Sequence of chain 1.F:
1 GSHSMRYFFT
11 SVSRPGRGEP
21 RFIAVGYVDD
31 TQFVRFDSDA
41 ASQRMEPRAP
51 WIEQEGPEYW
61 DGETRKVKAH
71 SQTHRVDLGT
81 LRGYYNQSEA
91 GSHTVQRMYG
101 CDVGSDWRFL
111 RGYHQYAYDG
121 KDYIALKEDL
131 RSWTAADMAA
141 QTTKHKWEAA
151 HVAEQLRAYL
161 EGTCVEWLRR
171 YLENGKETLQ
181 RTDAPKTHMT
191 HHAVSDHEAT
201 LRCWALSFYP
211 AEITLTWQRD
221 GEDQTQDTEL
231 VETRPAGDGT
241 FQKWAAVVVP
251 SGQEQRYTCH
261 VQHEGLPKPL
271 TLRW

Sequence of chain 1.I:
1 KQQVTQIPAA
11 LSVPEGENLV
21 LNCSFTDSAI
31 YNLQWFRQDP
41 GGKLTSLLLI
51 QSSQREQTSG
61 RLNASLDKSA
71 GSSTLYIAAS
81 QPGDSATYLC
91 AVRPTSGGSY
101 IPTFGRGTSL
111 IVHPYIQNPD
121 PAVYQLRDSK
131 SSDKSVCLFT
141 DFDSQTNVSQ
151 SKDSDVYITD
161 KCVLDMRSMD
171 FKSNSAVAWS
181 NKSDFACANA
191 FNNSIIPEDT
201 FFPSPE

The small molecule below binds the protein below.
Small molecule (SMILES): CC[C@H](C)[C@H](NC(=O)[C@H](CC1=c2ccccc2=NC1)NC(=O)[C@H](CCSC)NC(=O)[C@H](CC(C)C)NC(=O)[C@H](CC(C)C)NC(=O)[C@@H](N)CO)C(=O)N[C@H](C(=O)N[C@@H](CCC(N)=O)C(=O)N[C@@H](CS)C(=O)O)[C@@H](C)O

Sequence of chain 1.J:
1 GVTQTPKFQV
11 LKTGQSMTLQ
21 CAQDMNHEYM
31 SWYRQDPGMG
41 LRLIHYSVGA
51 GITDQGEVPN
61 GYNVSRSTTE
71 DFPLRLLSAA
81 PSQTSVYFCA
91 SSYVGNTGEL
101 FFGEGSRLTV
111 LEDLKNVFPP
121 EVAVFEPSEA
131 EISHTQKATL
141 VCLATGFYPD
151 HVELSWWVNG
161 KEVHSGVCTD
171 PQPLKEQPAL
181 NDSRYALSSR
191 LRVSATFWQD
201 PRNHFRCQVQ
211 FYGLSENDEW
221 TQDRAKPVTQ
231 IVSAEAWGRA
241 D

Binding-site contacts:
Ligand atom NE1 contacts residue PRO94 of chain 1.I at 3.0 Å (h-bond).
Ligand atom OG contacts residue LYS66 of chain 1.F at 3.0 Å (salt-bridge).
Ligand atom O contacts residue GLY95 of chain 1.J at 3.2 Å.
Ligand atom CG contacts residue GLU63 of chain 1.F at 3.3 Å.
Ligand atom N contacts residue TYR99 of chain 1.F at 3.0 Å (h-bond).
Ligand atom CZ2 contacts residue PRO94 of chain 1.I at 3.2 Å (hydrophobic).
Ligand atom CE2 contacts residue PRO94 of chain 1.I at 3.4 Å (hydrophobic).
Ligand atom N contacts residue VAL94 of chain 1.J at 3.1 Å (h-bond).
Ligand atom OXT contacts residue THR143 of chain 1.F at 2.9 Å (h-bond).
Ligand atom O contacts residue TYR100 of chain 1.I at 2.4 Å (h-bond).
Ligand atom O contacts residue TRP147 of chain 1.F at 3.0 Å (h-bond).
Ligand atom CB contacts residue TYR31 of chain 1.I at 3.4 Å (hydrophobic).
Ligand atom NE2 contacts residue GLU28 of chain 1.J at 2.9 Å (salt-bridge).
Ligand atom CA contacts residue TYR7 of chain 1.F at 3.4 Å (hydrophobic).
Ligand atom N contacts residue ASP77 of chain 1.F at 3.0 Å (salt-bridge).
Ligand atom OE1 contacts residue TYR93 of chain 1.J at 3.4 Å.
Ligand atom C contacts residue TYR84 of chain 1.F at 3.4 Å (hydrophobic).
Ligand atom O contacts residue LYS146 of chain 1.F at 3.2 Å (salt-bridge).
Ligand atom CB contacts residue TYR99 of chain 1.F at 3.1 Å (hydrophobic).
Ligand atom N contacts residue TYR7 of chain 1.F at 3.0 Å (h-bond).
Ligand atom SD contacts residue SER96 of chain 1.I at 3.3 Å.
Ligand atom N contacts residue GLU63 of chain 1.F at 2.9 Å (salt-bridge).
Ligand atom O contacts residue TYR159 of chain 1.F at 2.6 Å (h-bond).
Ligand atom CB contacts residue GLU63 of chain 1.F at 3.2 Å.
Ligand atom OXT contacts residue TYR84 of chain 1.F at 2.5 Å (h-bond).
Ligand atom OG1 contacts residue VAL152 of chain 1.F at 3.2 Å.
Ligand atom CG2 contacts residue ASN96 of chain 1.J at 3.4 Å.
Ligand atom CD1 contacts residue HIS70 of chain 1.F at 2.9 Å.
Ligand atom C contacts residue TYR100 of chain 1.I at 3.4 Å (hydrophobic).
Ligand atom OG contacts residue GLU63 of chain 1.F at 2.8 Å (salt-bridge).
Ligand atom N contacts residue TYR171 of chain 1.F at 2.8 Å (h-bond).
Ligand atom O contacts residue HIS70 of chain 1.F at 2.9 Å (h-bond).
Ligand atom NE2 contacts residue ASN26 of chain 1.J at 3.1 Å (h-bond).
Ligand atom CD2 contacts residue TYR99 of chain 1.F at 3.2 Å (hydrophobic).
Ligand atom O contacts residue TRP147 of chain 1.F at 3.4 Å (h-bond).
Ligand atom CA contacts residue ASP77 of chain 1.F at 3.3 Å.
Ligand atom O contacts residue LYS66 of chain 1.F at 2.8 Å (salt-bridge).
Ligand atom CE3 contacts residue TYR31 of chain 1.I at 3.4 Å (hydrophobic).
Ligand atom CG contacts residue TYR31 of chain 1.I at 3.3 Å (hydrophobic).
Ligand atom OG1 contacts residue ASN96 of chain 1.J at 2.8 Å (h-bond).